The protein below binds the small molecule below.
Small molecule (SMILES): OC[C@H]1O[C@H](O)[C@H](O)[C@@H](O)[C@@H]1O

Sequence of chain 1.B:
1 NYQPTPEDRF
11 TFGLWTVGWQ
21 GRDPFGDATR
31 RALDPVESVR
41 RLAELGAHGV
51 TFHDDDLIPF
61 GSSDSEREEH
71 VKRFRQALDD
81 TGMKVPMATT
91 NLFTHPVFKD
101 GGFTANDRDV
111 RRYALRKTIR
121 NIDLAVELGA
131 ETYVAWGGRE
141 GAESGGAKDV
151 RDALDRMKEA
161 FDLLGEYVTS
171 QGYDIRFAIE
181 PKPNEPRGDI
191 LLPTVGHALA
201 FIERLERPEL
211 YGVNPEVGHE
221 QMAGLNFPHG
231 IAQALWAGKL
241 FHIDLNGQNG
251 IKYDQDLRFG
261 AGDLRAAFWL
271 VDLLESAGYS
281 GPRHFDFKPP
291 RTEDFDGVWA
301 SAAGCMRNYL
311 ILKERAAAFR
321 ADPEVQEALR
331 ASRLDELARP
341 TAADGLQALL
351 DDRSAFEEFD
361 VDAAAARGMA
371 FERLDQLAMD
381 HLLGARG

Binding-site contacts:
Ligand atom O1 contacts residue PHE93 of chain 2.A at 4.1 Å.
Ligand atom C5 contacts residue HIS53 of chain 2.A at 3.5 Å.
Ligand atom C1 contacts residue HIS53 of chain 2.A at 3.5 Å.
Ligand atom C4 contacts residue ASP244 of chain 2.A at 4.2 Å.
Ligand atom O3 contacts residue GLU180 of chain 2.A at 2.9 Å (salt-bridge).
Ligand atom O6 contacts residue THR89 of chain 2.A at 3.6 Å (h-bond).
Ligand atom C6 contacts residue THR89 of chain 2.A at 3.6 Å.
Ligand atom C4 contacts residue ASP286 of chain 2.A at 3.7 Å.
Ligand atom C6 contacts residue HIS53 of chain 2.A at 3.6 Å.
Ligand atom C6 contacts residue VAL134 of chain 2.A at 4.2 Å (hydrophobic).
Ligand atom O3 contacts residue ASP286 of chain 2.A at 2.8 Å (salt-bridge).
Ligand atom C2 contacts residue TRP136 of chain 2.A at 3.5 Å (hydrophobic).
Ligand atom O1 contacts residue TRP15 of chain 2.A at 3.6 Å (h-bond).
Ligand atom O6 contacts residue GLU180 of chain 2.A at 3.4 Å (salt-bridge).
Ligand atom O3 contacts residue HIS219 of chain 2.A at 3.4 Å.
Ligand atom C1 contacts residue TRP136 of chain 2.A at 3.5 Å (hydrophobic).
Ligand atom C3 contacts residue MN1 of chain 2.C at 3.1 Å.
Ligand atom C1 contacts residue PHE93 of chain 2.A at 3.7 Å (hydrophobic).
Ligand atom O2 contacts residue PHE25 of chain 1.B at 3.5 Å.
Ligand atom C6 contacts residue TRP136 of chain 2.A at 3.8 Å (hydrophobic).
Ligand atom C3 contacts residue GLU180 of chain 2.A at 3.8 Å.
Ligand atom C5 contacts residue TRP15 of chain 2.A at 4.2 Å (hydrophobic).
Ligand atom O4 contacts residue GLU216 of chain 2.A at 4.0 Å.
Ligand atom C3 contacts residue ASP286 of chain 2.A at 3.2 Å.
Ligand atom O1 contacts residue HIS53 of chain 2.A at 3.2 Å.
Ligand atom O5 contacts residue HIS53 of chain 2.A at 2.8 Å (h-bond).
Ligand atom O4 contacts residue ASP244 of chain 2.A at 2.8 Å (salt-bridge).
Ligand atom O4 contacts residue GLU180 of chain 2.A at 2.5 Å (salt-bridge).
Ligand atom C5 contacts residue GLU180 of chain 2.A at 4.1 Å.
Ligand atom O4 contacts residue MN1 of chain 2.C at 2.1 Å.
Ligand atom C6 contacts residue GLU180 of chain 2.A at 3.9 Å.
Ligand atom O2 contacts residue TRP136 of chain 2.A at 3.8 Å.
Ligand atom O5 contacts residue TRP136 of chain 2.A at 3.6 Å.
Ligand atom C4 contacts residue GLU180 of chain 2.A at 3.1 Å.
Ligand atom C4 contacts residue MN1 of chain 2.C at 3.1 Å.
Ligand atom O4 contacts residue ASP286 of chain 2.A at 3.0 Å (salt-bridge).
Ligand atom O6 contacts residue VAL134 of chain 2.A at 3.2 Å.
Ligand atom O3 contacts residue GLU216 of chain 2.A at 3.0 Å (salt-bridge).
Ligand atom O5 contacts residue PHE93 of chain 2.A at 3.9 Å.
Ligand atom O3 contacts residue MN1 of chain 2.C at 2.2 Å.

Sequence of chain 2.A:
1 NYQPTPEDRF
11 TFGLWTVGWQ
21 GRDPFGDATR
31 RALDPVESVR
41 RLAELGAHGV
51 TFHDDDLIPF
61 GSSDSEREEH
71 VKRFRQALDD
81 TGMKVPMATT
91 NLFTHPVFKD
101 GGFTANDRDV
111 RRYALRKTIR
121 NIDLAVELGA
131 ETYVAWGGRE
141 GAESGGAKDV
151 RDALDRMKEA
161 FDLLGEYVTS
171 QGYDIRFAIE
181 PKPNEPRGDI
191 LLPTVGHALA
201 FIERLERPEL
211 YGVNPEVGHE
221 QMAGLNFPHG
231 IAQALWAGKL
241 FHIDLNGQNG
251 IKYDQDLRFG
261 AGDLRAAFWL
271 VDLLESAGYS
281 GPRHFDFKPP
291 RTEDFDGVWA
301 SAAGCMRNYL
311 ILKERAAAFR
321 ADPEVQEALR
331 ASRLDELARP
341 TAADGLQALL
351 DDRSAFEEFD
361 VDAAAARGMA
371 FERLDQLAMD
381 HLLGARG